Binding-site contacts:
Ligand atom C contacts residue HIS105 of chain 1.E at 3.8 Å.
Ligand atom C10 contacts residue TYR49 of chain 1.D at 3.7 Å (hydrophobic).
Ligand atom C12 contacts residue PHE68 of chain 1.D at 4.1 Å (hydrophobic).
Ligand atom O3 contacts residue THR133 of chain 1.D at 3.5 Å (h-bond).
Ligand atom N3 contacts residue TYR49 of chain 1.D at 3.8 Å.
Ligand atom C21 contacts residue THR208 of chain 1.E at 3.3 Å.
Ligand atom O3 contacts residue ALA70 of chain 1.D at 3.9 Å.
Ligand atom C16 contacts residue TYR163 of chain 1.E at 4.0 Å (hydrophobic).
Ligand atom C17 contacts residue TYR163 of chain 1.E at 3.0 Å (hydrophobic).
Ligand atom C8 contacts residue THR208 of chain 1.E at 3.8 Å.
Ligand atom C contacts residue LYS159 of chain 1.E at 3.9 Å.
Ligand atom C7 contacts residue THR208 of chain 1.E at 3.7 Å.
Ligand atom O2 contacts residue THR208 of chain 1.E at 4.1 Å.
Ligand atom C18 contacts residue TYR213 of chain 1.E at 4.1 Å (hydrophobic).
Ligand atom C19 contacts residue TYR213 of chain 1.E at 4.0 Å (hydrophobic).
Ligand atom N contacts residue TYR49 of chain 1.D at 2.9 Å (h-bond).
Ligand atom C16 contacts residue PHE68 of chain 1.D at 4.2 Å (hydrophobic).
Ligand atom C13 contacts residue PHE68 of chain 1.D at 3.9 Å (hydrophobic).
Ligand atom C13 contacts residue ASP47 of chain 1.D at 3.5 Å.
Ligand atom C9 contacts residue TYR49 of chain 1.D at 4.2 Å (hydrophobic).
Ligand atom C7 contacts residue TYR49 of chain 1.D at 3.9 Å (hydrophobic).
Ligand atom N1 contacts residue THR133 of chain 1.D at 3.5 Å (h-bond).
Ligand atom N1 contacts residue THR210 of chain 1.E at 4.0 Å.
Ligand atom C3 contacts residue TYR49 of chain 1.D at 4.2 Å (hydrophobic).
Ligand atom C13 contacts residue ALA70 of chain 1.D at 4.1 Å (hydrophobic).
Ligand atom C19 contacts residue SER162 of chain 1.E at 3.4 Å.
Ligand atom C20 contacts residue THR210 of chain 1.E at 4.1 Å.
Ligand atom C18 contacts residue TYR163 of chain 1.E at 3.5 Å (hydrophobic).
Ligand atom N3 contacts residue THR208 of chain 1.E at 3.4 Å.
Ligand atom C6 contacts residue THR208 of chain 1.E at 3.5 Å.
Ligand atom O contacts residue TYR49 of chain 1.D at 4.0 Å.
Ligand atom C5 contacts residue TYR49 of chain 1.D at 3.1 Å (hydrophobic).
Ligand atom O1 contacts residue TYR49 of chain 1.D at 3.7 Å.
Ligand atom C9 contacts residue THR208 of chain 1.E at 3.6 Å.
Ligand atom C19 contacts residue TYR163 of chain 1.E at 3.4 Å (hydrophobic).
Ligand atom C11 contacts residue PHE68 of chain 1.D at 4.1 Å (hydrophobic).
Ligand atom C6 contacts residue TYR49 of chain 1.D at 3.4 Å (hydrophobic).
Ligand atom C19 contacts residue PHE103 of chain 1.E at 4.0 Å (hydrophobic).
Ligand atom N2 contacts residue TYR213 of chain 1.E at 4.0 Å.
Ligand atom C21 contacts residue TYR49 of chain 1.D at 3.4 Å (hydrophobic).

Sequence of chain 1.D:
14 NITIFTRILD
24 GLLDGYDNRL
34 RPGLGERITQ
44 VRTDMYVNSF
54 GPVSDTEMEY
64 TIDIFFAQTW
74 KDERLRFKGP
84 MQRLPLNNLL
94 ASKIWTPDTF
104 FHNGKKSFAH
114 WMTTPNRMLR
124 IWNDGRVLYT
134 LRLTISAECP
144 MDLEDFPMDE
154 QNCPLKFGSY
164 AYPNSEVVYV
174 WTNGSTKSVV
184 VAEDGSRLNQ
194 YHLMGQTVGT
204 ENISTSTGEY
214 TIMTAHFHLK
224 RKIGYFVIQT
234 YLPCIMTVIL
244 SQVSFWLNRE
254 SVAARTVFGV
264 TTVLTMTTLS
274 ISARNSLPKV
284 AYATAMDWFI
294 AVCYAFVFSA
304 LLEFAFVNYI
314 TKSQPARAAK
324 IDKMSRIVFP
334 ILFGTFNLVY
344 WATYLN

Sequence of chain 1.E:
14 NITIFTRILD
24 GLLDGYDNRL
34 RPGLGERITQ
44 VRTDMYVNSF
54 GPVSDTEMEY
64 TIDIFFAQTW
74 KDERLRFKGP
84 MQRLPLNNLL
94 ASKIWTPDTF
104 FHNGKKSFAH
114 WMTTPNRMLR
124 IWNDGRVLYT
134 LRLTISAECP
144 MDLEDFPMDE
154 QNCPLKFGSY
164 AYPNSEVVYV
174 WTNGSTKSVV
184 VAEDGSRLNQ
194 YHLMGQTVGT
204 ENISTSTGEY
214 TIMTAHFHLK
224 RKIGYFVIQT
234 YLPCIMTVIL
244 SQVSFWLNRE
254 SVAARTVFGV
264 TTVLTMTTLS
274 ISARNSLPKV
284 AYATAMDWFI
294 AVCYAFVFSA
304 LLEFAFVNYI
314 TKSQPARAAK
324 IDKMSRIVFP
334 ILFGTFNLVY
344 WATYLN

A small-molecule ligand and the protein it binds are described below.
Small molecule (SMILES): CCC[C@@H](CO)NC(=O)c1ccc(OCc2c(-c3ccc(C)nc3)noc2C)nc1